Sequence of chain 1.H:
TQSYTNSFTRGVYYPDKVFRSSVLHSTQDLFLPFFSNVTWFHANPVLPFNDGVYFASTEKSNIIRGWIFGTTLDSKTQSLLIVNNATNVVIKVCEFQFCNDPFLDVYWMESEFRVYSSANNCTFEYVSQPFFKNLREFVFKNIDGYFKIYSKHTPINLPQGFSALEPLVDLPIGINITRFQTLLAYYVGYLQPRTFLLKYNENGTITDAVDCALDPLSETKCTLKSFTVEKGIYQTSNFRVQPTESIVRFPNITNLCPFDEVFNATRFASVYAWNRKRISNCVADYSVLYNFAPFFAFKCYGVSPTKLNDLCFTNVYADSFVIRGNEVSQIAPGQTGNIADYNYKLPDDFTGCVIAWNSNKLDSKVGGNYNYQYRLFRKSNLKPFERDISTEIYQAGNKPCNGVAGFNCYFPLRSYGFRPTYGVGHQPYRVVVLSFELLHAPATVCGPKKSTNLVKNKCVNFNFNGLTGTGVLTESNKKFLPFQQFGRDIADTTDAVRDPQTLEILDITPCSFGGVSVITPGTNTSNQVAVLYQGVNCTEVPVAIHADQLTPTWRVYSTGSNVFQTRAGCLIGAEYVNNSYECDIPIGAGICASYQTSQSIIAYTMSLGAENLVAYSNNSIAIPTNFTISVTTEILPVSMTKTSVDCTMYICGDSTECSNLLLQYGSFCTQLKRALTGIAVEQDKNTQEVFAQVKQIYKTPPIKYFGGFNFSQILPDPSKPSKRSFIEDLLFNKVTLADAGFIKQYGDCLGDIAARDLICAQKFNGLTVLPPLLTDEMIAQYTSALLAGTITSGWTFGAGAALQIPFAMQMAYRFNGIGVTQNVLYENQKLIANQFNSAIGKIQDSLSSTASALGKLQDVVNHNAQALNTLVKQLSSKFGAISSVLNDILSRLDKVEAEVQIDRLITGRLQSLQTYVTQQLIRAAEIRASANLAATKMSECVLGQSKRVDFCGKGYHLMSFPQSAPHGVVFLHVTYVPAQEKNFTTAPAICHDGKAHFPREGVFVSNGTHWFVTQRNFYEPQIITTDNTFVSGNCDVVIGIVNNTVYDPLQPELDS

The small molecule below binds the protein below.
Small molecule (SMILES): CC(=O)N[C@@H]1[C@@H](O)[C@H](O)[C@@H](CO)O[C@H]1O

Binding-site contacts:
Ligand atom O5 contacts residue ASN1071 of chain 1.H at 2.3 Å (h-bond).
Ligand atom C7 contacts residue ASN1071 of chain 1.H at 3.6 Å.
Ligand atom C8 contacts residue SER1094 of chain 1.H at 3.7 Å.
Ligand atom O7 contacts residue ASN1071 of chain 1.H at 3.7 Å.
Ligand atom C8 contacts residue ASN1071 of chain 1.H at 3.5 Å.
Ligand atom C7 contacts residue THR1073 of chain 1.H at 4.1 Å.
Ligand atom C4 contacts residue ASN1071 of chain 1.H at 4.2 Å.
Ligand atom O7 contacts residue THR1073 of chain 1.H at 3.4 Å (h-bond).
Ligand atom O7 contacts residue PHE1072 of chain 1.H at 3.7 Å.
Ligand atom C8 contacts residue ASN1095 of chain 1.H at 4.0 Å.
Ligand atom C8 contacts residue THR1073 of chain 1.H at 3.8 Å.
Ligand atom C8 contacts residue PHE1072 of chain 1.H at 3.7 Å (hydrophobic).
Ligand atom C3 contacts residue ASN1071 of chain 1.H at 3.8 Å.
Ligand atom C7 contacts residue PHE1072 of chain 1.H at 4.0 Å (hydrophobic).
Ligand atom N2 contacts residue ASN1071 of chain 1.H at 3.0 Å (h-bond).
Ligand atom C2 contacts residue ASN1071 of chain 1.H at 2.5 Å.
Ligand atom C5 contacts residue ASN1071 of chain 1.H at 3.6 Å.
Ligand atom C1 contacts residue ASN1071 of chain 1.H at 1.4 Å.